The protein below binds the small molecule below.
Small molecule (SMILES): CC(=O)N[C@H]1[C@H](O[C@H]2[C@H](O)[C@@H](NC(C)=O)CO[C@@H]2CO)O[C@H](CO)[C@@H](O)[C@@H]1O

Sequence of chain 2.A:
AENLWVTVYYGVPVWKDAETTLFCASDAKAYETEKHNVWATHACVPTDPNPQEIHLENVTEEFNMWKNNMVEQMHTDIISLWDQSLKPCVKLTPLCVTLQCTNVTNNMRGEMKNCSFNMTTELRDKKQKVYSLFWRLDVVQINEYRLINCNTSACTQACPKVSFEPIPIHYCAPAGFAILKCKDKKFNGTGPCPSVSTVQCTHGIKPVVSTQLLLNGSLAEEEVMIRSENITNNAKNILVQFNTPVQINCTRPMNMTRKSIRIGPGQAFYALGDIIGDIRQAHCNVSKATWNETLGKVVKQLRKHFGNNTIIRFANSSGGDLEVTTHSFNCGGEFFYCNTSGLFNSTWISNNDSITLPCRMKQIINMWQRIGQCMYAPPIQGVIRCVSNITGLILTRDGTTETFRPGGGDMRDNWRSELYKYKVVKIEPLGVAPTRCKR

Binding-site contacts:
Ligand atom O7 contacts residue ASN301 of chain 2.A at 3.4 Å.
Ligand atom O6 contacts residue ASN265 of chain 2.A at 4.5 Å.
Ligand atom C2 contacts residue ASN265 of chain 2.A at 2.5 Å.
Ligand atom C8 contacts residue SER303 of chain 2.A at 3.4 Å.
Ligand atom C4 contacts residue ASN265 of chain 2.A at 4.2 Å.
Ligand atom C7 contacts residue ASN301 of chain 2.A at 4.2 Å.
Ligand atom C5 contacts residue ASN265 of chain 2.A at 3.6 Å.
Ligand atom C1 contacts residue ASN265 of chain 2.A at 1.4 Å.
Ligand atom N2 contacts residue ASN265 of chain 2.A at 2.9 Å (h-bond).
Ligand atom C7 contacts residue ASN265 of chain 2.A at 3.0 Å.
Ligand atom C8 contacts residue ASN301 of chain 2.A at 4.0 Å.
Ligand atom C8 contacts residue GLN263 of chain 2.A at 4.0 Å.
Ligand atom C8 contacts residue VAL302 of chain 2.A at 3.9 Å (hydrophobic).
Ligand atom C8 contacts residue ASN265 of chain 2.A at 4.3 Å.
Ligand atom C6 contacts residue ARG412 of chain 2.A at 4.4 Å.
Ligand atom O7 contacts residue ASN265 of chain 2.A at 2.6 Å (h-bond).
Ligand atom N2 contacts residue GLN263 of chain 2.A at 4.5 Å.
Ligand atom O6 contacts residue ARG412 of chain 2.A at 3.1 Å (salt-bridge).
Ligand atom O5 contacts residue ASN265 of chain 2.A at 2.3 Å (h-bond).
Ligand atom C3 contacts residue ASN265 of chain 2.A at 3.8 Å.